The protein below binds the small molecule below.
Small molecule (SMILES): NC1=N[C@@]2(CO1)c1cc(-c3cccnc3F)ccc1Oc1c(F)cc(C3=CCOCC3)cc12

Sequence of chain 1.A:
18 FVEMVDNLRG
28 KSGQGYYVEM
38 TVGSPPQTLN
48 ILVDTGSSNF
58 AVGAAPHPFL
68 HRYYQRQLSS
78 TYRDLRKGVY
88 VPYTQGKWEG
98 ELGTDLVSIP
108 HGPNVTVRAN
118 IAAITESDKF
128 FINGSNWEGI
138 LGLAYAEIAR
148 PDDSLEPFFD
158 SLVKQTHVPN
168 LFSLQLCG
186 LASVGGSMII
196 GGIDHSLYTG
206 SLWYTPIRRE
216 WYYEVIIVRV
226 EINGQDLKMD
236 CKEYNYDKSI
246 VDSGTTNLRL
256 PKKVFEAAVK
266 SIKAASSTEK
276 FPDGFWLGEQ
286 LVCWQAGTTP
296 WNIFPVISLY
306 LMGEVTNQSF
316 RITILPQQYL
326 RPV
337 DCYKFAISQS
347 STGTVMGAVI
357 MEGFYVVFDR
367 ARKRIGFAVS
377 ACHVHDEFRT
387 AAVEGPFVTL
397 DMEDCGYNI

Binding-site contacts:
Ligand atom F2 contacts residue GLY249 of chain 1.A at 2.8 Å.
Ligand atom C22 contacts residue GLY53 of chain 1.A at 3.8 Å.
Ligand atom C11 contacts residue TYR90 of chain 1.A at 3.7 Å (hydrophobic).
Ligand atom C19 contacts residue GLN31 of chain 1.A at 3.5 Å.
Ligand atom C4 contacts residue TYR90 of chain 1.A at 3.6 Å (hydrophobic).
Ligand atom C3 contacts residue TYR90 of chain 1.A at 3.6 Å (hydrophobic).
Ligand atom C10 contacts residue TYR90 of chain 1.A at 3.4 Å (hydrophobic).
Ligand atom F1 contacts residue TRP95 of chain 1.A at 3.0 Å.
Ligand atom C19 contacts residue GLY30 of chain 1.A at 3.4 Å.
Ligand atom C9 contacts residue ASP51 of chain 1.A at 3.8 Å.
Ligand atom C19 contacts residue GLY32 of chain 1.A at 3.4 Å.
Ligand atom C1 contacts residue LEU49 of chain 1.A at 3.7 Å (hydrophobic).
Ligand atom C8 contacts residue TYR90 of chain 1.A at 3.7 Å (hydrophobic).
Ligand atom N2 contacts residue GLY249 of chain 1.A at 3.5 Å (h-bond).
Ligand atom C12 contacts residue TYR90 of chain 1.A at 3.8 Å (hydrophobic).
Ligand atom N2 contacts residue ASP247 of chain 1.A at 2.8 Å (salt-bridge).
Ligand atom O1 contacts residue PHE127 of chain 1.A at 3.4 Å.
Ligand atom N3 contacts residue GLY249 of chain 1.A at 3.6 Å.
Ligand atom C17 contacts residue ASP51 of chain 1.A at 3.5 Å.
Ligand atom N2 contacts residue ASP51 of chain 1.A at 2.8 Å (salt-bridge).
Ligand atom O1 contacts residue TYR90 of chain 1.A at 3.3 Å.
Ligand atom C19 contacts residue THR251 of chain 1.A at 3.8 Å.
Ligand atom F1 contacts residue PHE127 of chain 1.A at 3.4 Å.
Ligand atom C7 contacts residue TYR90 of chain 1.A at 3.6 Å (hydrophobic).
Ligand atom F1 contacts residue TYR90 of chain 1.A at 3.2 Å.
Ligand atom C18 contacts residue GLY249 of chain 1.A at 3.1 Å.
Ligand atom C6 contacts residue GLY249 of chain 1.A at 3.4 Å.
Ligand atom C23 contacts residue TYR217 of chain 1.A at 3.5 Å (hydrophobic).
Ligand atom O2 contacts residue GLY249 of chain 1.A at 3.5 Å (h-bond).
Ligand atom O3 contacts residue ARG147 of chain 1.A at 3.1 Å (salt-bridge).
Ligand atom N1 contacts residue ASP51 of chain 1.A at 2.6 Å (salt-bridge).
Ligand atom N3 contacts residue GLY32 of chain 1.A at 3.6 Å (h-bond).
Ligand atom O1 contacts residue ILE137 of chain 1.A at 3.7 Å.
Ligand atom C14 contacts residue GLY249 of chain 1.A at 3.7 Å.
Ligand atom C24 contacts residue ARG147 of chain 1.A at 3.4 Å.
Ligand atom C20 contacts residue GLY30 of chain 1.A at 3.4 Å.
Ligand atom F2 contacts residue LEU49 of chain 1.A at 3.4 Å.
Ligand atom C17 contacts residue GLY249 of chain 1.A at 3.4 Å.
Ligand atom C2 contacts residue LEU49 of chain 1.A at 3.6 Å (hydrophobic).
Ligand atom C23 contacts residue GLY53 of chain 1.A at 3.7 Å.